The protein below binds the small molecule below.
Small molecule (SMILES): CC(=O)N[C@H]1[C@H](O[C@H]2[C@H](O)[C@@H](NC(C)=O)CO[C@@H]2CO[C@@H]2O[C@@H](C)[C@@H](O)[C@@H](O)[C@@H]2O)O[C@H](CO)[C@@H](O)[C@@H]1O

Binding-site contacts:
Ligand atom C3 contacts residue ASN245 of chain 7.A at 4.3 Å.
Ligand atom N2 contacts residue ASN241 of chain 7.A at 2.9 Å (h-bond).
Ligand atom O5 contacts residue ASN245 of chain 7.A at 3.2 Å (h-bond).
Ligand atom O6 contacts residue ASN245 of chain 7.A at 3.5 Å (h-bond).
Ligand atom C1 contacts residue ASN241 of chain 7.A at 1.5 Å.
Ligand atom C2 contacts residue PRO281 of chain 7.A at 4.1 Å (hydrophobic).
Ligand atom O3 contacts residue PHE278 of chain 7.A at 3.0 Å (h-bond).
Ligand atom O6 contacts residue TYR282 of chain 7.A at 4.4 Å.
Ligand atom C5 contacts residue ASN245 of chain 7.A at 3.5 Å.
Ligand atom O2 contacts residue PRO281 of chain 7.A at 3.9 Å.
Ligand atom C1 contacts residue ASN245 of chain 7.A at 4.1 Å.
Ligand atom C1 contacts residue ASN245 of chain 7.A at 4.4 Å.
Ligand atom C4 contacts residue ASN241 of chain 7.A at 4.3 Å.
Ligand atom O4 contacts residue PHE278 of chain 7.A at 3.7 Å.
Ligand atom O7 contacts residue ASN241 of chain 7.A at 4.3 Å.
Ligand atom C5 contacts residue PRO281 of chain 7.A at 4.5 Å (hydrophobic).
Ligand atom C4 contacts residue PHE278 of chain 7.A at 3.2 Å (hydrophobic).
Ligand atom O5 contacts residue ASN241 of chain 7.A at 2.4 Å (h-bond).
Ligand atom C6 contacts residue ASN245 of chain 7.A at 3.8 Å.
Ligand atom C3 contacts residue PHE278 of chain 7.A at 3.4 Å (hydrophobic).
Ligand atom O5 contacts residue ASN245 of chain 7.A at 4.0 Å.
Ligand atom C7 contacts residue ASN241 of chain 7.A at 3.9 Å.
Ligand atom C3 contacts residue ASN241 of chain 7.A at 3.8 Å.
Ligand atom C5 contacts residue ASN245 of chain 7.A at 4.2 Å.
Ligand atom C4 contacts residue PRO281 of chain 7.A at 4.2 Å (hydrophobic).
Ligand atom C6 contacts residue LYS248 of chain 7.A at 4.5 Å.
Ligand atom C2 contacts residue ASN241 of chain 7.A at 2.5 Å.
Ligand atom C4 contacts residue ASN245 of chain 7.A at 4.2 Å.
Ligand atom O4 contacts residue LEU249 of chain 7.A at 4.0 Å.
Ligand atom C3 contacts residue PRO281 of chain 7.A at 4.2 Å (hydrophobic).
Ligand atom C6 contacts residue PRO281 of chain 7.A at 4.5 Å (hydrophobic).
Ligand atom C6 contacts residue ASN245 of chain 7.A at 3.7 Å.
Ligand atom C6 contacts residue LEU249 of chain 7.A at 3.8 Å (hydrophobic).
Ligand atom C4 contacts residue LEU249 of chain 7.A at 4.4 Å (hydrophobic).
Ligand atom O3 contacts residue PRO281 of chain 7.A at 3.6 Å.
Ligand atom O3 contacts residue VAL280 of chain 7.A at 4.2 Å.
Ligand atom O3 contacts residue PRO281 of chain 7.A at 4.1 Å.
Ligand atom C5 contacts residue ASN241 of chain 7.A at 3.7 Å.
Ligand atom O7 contacts residue PRO281 of chain 7.A at 3.6 Å.
Ligand atom C6 contacts residue TYR282 of chain 7.A at 4.0 Å (hydrophobic).

Sequence of chain 7.A:
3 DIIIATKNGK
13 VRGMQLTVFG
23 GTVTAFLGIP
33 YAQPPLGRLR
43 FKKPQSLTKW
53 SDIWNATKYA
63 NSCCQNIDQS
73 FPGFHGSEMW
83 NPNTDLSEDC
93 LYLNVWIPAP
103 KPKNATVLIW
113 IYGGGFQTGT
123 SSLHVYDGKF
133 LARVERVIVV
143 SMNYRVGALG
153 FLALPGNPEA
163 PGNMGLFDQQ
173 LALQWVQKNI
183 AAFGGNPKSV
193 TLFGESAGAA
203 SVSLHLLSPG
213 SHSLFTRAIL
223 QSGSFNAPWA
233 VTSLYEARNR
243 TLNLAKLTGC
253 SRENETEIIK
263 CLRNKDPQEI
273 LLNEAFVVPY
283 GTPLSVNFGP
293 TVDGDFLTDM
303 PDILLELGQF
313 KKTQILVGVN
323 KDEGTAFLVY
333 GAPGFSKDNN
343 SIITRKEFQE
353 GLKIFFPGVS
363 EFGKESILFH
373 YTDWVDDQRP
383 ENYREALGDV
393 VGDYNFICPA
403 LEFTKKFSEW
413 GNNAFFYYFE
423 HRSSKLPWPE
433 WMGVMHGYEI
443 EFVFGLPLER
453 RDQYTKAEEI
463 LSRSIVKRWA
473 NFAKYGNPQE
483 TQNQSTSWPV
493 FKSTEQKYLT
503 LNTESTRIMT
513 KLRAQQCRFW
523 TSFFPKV